Sequence of chain 31.A:
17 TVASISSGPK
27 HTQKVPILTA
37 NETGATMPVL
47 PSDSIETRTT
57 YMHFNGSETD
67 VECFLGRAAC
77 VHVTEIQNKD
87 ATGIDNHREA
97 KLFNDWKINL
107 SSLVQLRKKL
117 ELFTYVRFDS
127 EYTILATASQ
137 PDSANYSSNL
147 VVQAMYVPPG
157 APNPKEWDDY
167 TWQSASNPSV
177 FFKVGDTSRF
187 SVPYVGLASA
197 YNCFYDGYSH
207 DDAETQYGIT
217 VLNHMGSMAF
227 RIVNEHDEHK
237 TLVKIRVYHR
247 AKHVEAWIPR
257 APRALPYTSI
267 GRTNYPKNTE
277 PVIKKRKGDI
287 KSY

Binding-site contacts:
Ligand atom C4A contacts residue PRO174 of chain 31.A at 3.1 Å (hydrophobic).
Ligand atom N3A contacts residue ALA24 of chain 31.C at 3.8 Å.
Ligand atom O1 contacts residue LEU106 of chain 31.A at 3.7 Å.
Ligand atom C2A contacts residue PHE186 of chain 31.A at 3.3 Å (hydrophobic).
Ligand atom C5C contacts residue VAL191 of chain 31.A at 3.8 Å (hydrophobic).
Ligand atom C6B contacts residue TYR128 of chain 31.A at 3.3 Å (hydrophobic).
Ligand atom C4B contacts residue TYR152 of chain 31.A at 3.8 Å (hydrophobic).
Ligand atom N2 contacts residue LEU106 of chain 31.A at 3.8 Å.
Ligand atom C1B contacts residue TYR128 of chain 31.A at 3.6 Å (hydrophobic).
Ligand atom C1B contacts residue ILE104 of chain 31.A at 4.0 Å (hydrophobic).
Ligand atom C3C contacts residue TYR128 of chain 31.A at 3.4 Å (hydrophobic).
Ligand atom N3A contacts residue PHE186 of chain 31.A at 4.0 Å.
Ligand atom C5B contacts residue MET224 of chain 31.A at 3.8 Å (hydrophobic).
Ligand atom C4C contacts residue VAL188 of chain 31.A at 3.7 Å (hydrophobic).
Ligand atom C1C contacts residue TYR128 of chain 31.A at 3.7 Å (hydrophobic).
Ligand atom C4B contacts residue PHE186 of chain 31.A at 3.6 Å (hydrophobic).
Ligand atom C1C contacts residue LEU106 of chain 31.A at 3.8 Å (hydrophobic).
Ligand atom C2C contacts residue TYR197 of chain 31.A at 3.7 Å (hydrophobic).
Ligand atom C5A contacts residue VAL176 of chain 31.A at 3.6 Å (hydrophobic).
Ligand atom O1 contacts residue MET221 of chain 31.A at 3.9 Å.
Ligand atom C5B contacts residue PHE186 of chain 31.A at 3.9 Å (hydrophobic).
Ligand atom C4 contacts residue LEU106 of chain 31.A at 3.9 Å (hydrophobic).
Ligand atom O1A contacts residue PHE186 of chain 31.A at 3.0 Å.
Ligand atom C2A contacts residue TYR152 of chain 31.A at 3.6 Å (hydrophobic).
Ligand atom C1B contacts residue VAL188 of chain 31.A at 3.8 Å (hydrophobic).
Ligand atom C4 contacts residue TYR197 of chain 31.A at 3.8 Å (hydrophobic).
Ligand atom C6B contacts residue ILE104 of chain 31.A at 3.6 Å (hydrophobic).
Ligand atom N3A contacts residue PRO174 of chain 31.A at 3.7 Å.
Ligand atom C3B contacts residue TYR152 of chain 31.A at 3.7 Å (hydrophobic).
Ligand atom C5A contacts residue PHE186 of chain 31.A at 3.5 Å (hydrophobic).
Ligand atom C2B contacts residue VAL188 of chain 31.A at 3.5 Å (hydrophobic).
Ligand atom C3B contacts residue VAL188 of chain 31.A at 3.8 Å (hydrophobic).
Ligand atom C5 contacts residue LEU106 of chain 31.A at 3.8 Å (hydrophobic).
Ligand atom O1B contacts residue ILE104 of chain 31.A at 3.9 Å.
Ligand atom C4C contacts residue VAL191 of chain 31.A at 3.0 Å (hydrophobic).
Ligand atom N2 contacts residue ASN219 of chain 31.A at 3.8 Å.
Ligand atom C31 contacts residue ASN219 of chain 31.A at 3.3 Å.
Ligand atom C3 contacts residue ASN219 of chain 31.A at 4.0 Å.
Ligand atom O1B contacts residue TYR128 of chain 31.A at 3.4 Å (h-bond).
Ligand atom N3A contacts residue TYR152 of chain 31.A at 3.5 Å.

This protein binds this small molecule.
Small molecule (SMILES): Cc1cc(CCCCCOc2ccc(C3=NCCO3)cc2)on1

Sequence of chain 31.C:
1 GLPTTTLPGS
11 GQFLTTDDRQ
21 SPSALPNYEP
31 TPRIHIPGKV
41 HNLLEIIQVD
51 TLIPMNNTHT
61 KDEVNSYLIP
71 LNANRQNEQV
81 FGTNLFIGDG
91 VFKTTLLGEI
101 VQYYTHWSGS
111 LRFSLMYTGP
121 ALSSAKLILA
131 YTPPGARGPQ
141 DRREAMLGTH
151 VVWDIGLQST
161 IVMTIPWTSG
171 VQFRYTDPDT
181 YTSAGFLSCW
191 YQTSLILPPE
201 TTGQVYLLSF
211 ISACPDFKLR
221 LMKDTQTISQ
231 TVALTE